Binding-site contacts:
Ligand atom C4 contacts residue ASN370 of chain 1.C at 4.3 Å.
Ligand atom N2 contacts residue ASN370 of chain 1.C at 2.9 Å (h-bond).
Ligand atom O5 contacts residue PRO369 of chain 1.C at 4.4 Å.
Ligand atom C3 contacts residue ASN370 of chain 1.C at 3.8 Å.
Ligand atom O6 contacts residue PRO369 of chain 1.C at 3.4 Å.
Ligand atom C2 contacts residue ASN370 of chain 1.C at 2.5 Å.
Ligand atom C6 contacts residue PRO369 of chain 1.C at 4.5 Å (hydrophobic).
Ligand atom O6 contacts residue ASN370 of chain 1.C at 4.4 Å.
Ligand atom O5 contacts residue ASN370 of chain 1.C at 2.4 Å (h-bond).
Ligand atom C7 contacts residue ASN370 of chain 1.C at 4.0 Å.
Ligand atom C5 contacts residue ASN370 of chain 1.C at 3.7 Å.
Ligand atom C1 contacts residue ASN370 of chain 1.C at 1.4 Å.

Sequence of chain 1.C:
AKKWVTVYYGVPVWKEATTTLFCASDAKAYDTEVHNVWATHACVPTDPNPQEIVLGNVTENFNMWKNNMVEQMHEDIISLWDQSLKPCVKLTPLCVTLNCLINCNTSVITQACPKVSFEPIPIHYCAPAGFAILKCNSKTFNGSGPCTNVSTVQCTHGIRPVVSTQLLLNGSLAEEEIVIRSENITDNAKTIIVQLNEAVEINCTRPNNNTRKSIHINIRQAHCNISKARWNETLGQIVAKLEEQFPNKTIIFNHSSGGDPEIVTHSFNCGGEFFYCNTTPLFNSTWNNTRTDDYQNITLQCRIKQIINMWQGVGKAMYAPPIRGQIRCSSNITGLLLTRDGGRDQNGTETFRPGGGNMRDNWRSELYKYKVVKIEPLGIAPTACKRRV

The protein below binds the small molecule below.
Small molecule (SMILES): CC(=O)N[C@@H]1[C@@H](O)[C@H](O)[C@@H](CO)O[C@H]1O